Binding-site contacts:
Ligand atom N09 contacts residue TRP61 of chain 2.B at 3.3 Å.
Ligand atom C04 contacts residue GLU47 of chain 2.B at 2.9 Å.
Ligand atom C03 contacts residue PHE46 of chain 2.B at 3.9 Å (hydrophobic).
Ligand atom N05 contacts residue GLU47 of chain 2.B at 2.9 Å (salt-bridge).
Ligand atom N06 contacts residue TRP89 of chain 2.B at 4.4 Å.
Ligand atom C01 contacts residue TRP61 of chain 2.B at 3.6 Å (hydrophobic).
Ligand atom C08 contacts residue TRP89 of chain 2.B at 4.0 Å (hydrophobic).
Ligand atom C08 contacts residue TYR91 of chain 2.B at 3.5 Å (hydrophobic).
Ligand atom C03 contacts residue TRP61 of chain 2.B at 4.4 Å (hydrophobic).
Ligand atom C07 contacts residue TRP61 of chain 2.B at 3.3 Å (hydrophobic).
Ligand atom C04 contacts residue PHE46 of chain 2.B at 3.6 Å (hydrophobic).
Ligand atom C02 contacts residue PHE46 of chain 2.B at 4.1 Å (hydrophobic).
Ligand atom C01 contacts residue LEU45 of chain 2.B at 3.6 Å (hydrophobic).
Ligand atom C02 contacts residue TRP61 of chain 2.B at 3.7 Å (hydrophobic).
Ligand atom N06 contacts residue TRP61 of chain 2.B at 4.0 Å.
Ligand atom C01 contacts residue PHE46 of chain 2.B at 4.0 Å (hydrophobic).
Ligand atom C03 contacts residue GLU47 of chain 2.B at 4.4 Å.
Ligand atom C08 contacts residue TRP61 of chain 2.B at 3.5 Å (hydrophobic).
Ligand atom N06 contacts residue PHE46 of chain 2.B at 4.5 Å.
Ligand atom N05 contacts residue LYS49 of chain 2.B at 4.1 Å.

A protein and the small-molecule ligand that binds it are described below.
Small molecule (SMILES): Cc1nc(C)c(CN)[nH]1

Sequence of chain 2.B:
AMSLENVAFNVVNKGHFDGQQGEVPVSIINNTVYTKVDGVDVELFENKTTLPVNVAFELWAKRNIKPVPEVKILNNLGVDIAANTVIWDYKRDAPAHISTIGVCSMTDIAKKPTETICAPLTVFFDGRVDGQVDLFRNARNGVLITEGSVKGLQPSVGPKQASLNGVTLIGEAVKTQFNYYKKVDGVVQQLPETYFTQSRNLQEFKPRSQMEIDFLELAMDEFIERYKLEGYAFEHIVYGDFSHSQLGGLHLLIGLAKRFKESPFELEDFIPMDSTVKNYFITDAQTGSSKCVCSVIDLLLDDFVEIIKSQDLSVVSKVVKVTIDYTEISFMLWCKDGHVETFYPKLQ